Sequence of chain 1.B:
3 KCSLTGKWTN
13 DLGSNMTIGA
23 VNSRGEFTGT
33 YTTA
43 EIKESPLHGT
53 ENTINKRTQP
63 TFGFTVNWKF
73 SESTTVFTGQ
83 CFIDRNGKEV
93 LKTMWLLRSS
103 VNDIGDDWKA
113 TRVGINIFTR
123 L

Sequence of chain 2.B:
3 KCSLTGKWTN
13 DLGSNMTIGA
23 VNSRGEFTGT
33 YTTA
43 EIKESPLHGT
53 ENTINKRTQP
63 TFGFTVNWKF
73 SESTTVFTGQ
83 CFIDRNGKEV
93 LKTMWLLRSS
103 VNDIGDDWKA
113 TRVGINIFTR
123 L

This small molecule binds to this protein.
Small molecule (SMILES): O=C(O)CCCCCNC(=O)CCCC[C@@H]1SC[C@@H]2NC(=O)N[C@@H]21

Binding-site contacts:
Ligand atom C10 contacts residue TRP110 of chain 2.B at 4.3 Å (hydrophobic).
Ligand atom C2 contacts residue ASN118 of chain 1.B at 4.0 Å.
Ligand atom N4 contacts residue LEU14 of chain 1.B at 4.0 Å.
Ligand atom O23 contacts residue ARG114 of chain 1.B at 4.3 Å.
Ligand atom C5 contacts residue LEU14 of chain 1.B at 3.7 Å (hydrophobic).
Ligand atom O9 contacts residue ASN12 of chain 1.B at 3.7 Å.
Ligand atom O15 contacts residue SER73 of chain 1.B at 2.7 Å (h-bond).
Ligand atom C14 contacts residue SER73 of chain 1.B at 3.5 Å.
Ligand atom C13 contacts residue SER75 of chain 1.B at 3.9 Å.
Ligand atom O15 contacts residue SER75 of chain 1.B at 2.9 Å (h-bond).
Ligand atom C22 contacts residue LYS111 of chain 2.B at 4.1 Å.
Ligand atom C8 contacts residue TRP110 of chain 2.B at 3.8 Å (hydrophobic).
Ligand atom C22 contacts residue ARG114 of chain 1.B at 4.3 Å.
Ligand atom N1 contacts residue LEU14 of chain 1.B at 4.0 Å.
Ligand atom C14 contacts residue PHE72 of chain 1.B at 4.1 Å (hydrophobic).
Ligand atom O9 contacts residue ASN118 of chain 1.B at 3.4 Å (h-bond).
Ligand atom S7 contacts residue TRP70 of chain 1.B at 3.5 Å.
Ligand atom C10 contacts residue TRP70 of chain 1.B at 4.0 Å (hydrophobic).
Ligand atom N1 contacts residue TRP97 of chain 1.B at 3.6 Å (h-bond).
Ligand atom C12 contacts residue PHE72 of chain 1.B at 3.3 Å (hydrophobic).
Ligand atom C5 contacts residue TYR33 of chain 1.B at 3.7 Å (hydrophobic).
Ligand atom O23 contacts residue LYS111 of chain 2.B at 3.8 Å.
Ligand atom C2 contacts residue TRP97 of chain 1.B at 3.5 Å (hydrophobic).
Ligand atom C3 contacts residue TRP110 of chain 2.B at 3.7 Å (hydrophobic).
Ligand atom O9 contacts residue SER16 of chain 1.B at 3.5 Å (h-bond).
Ligand atom O9 contacts residue TYR33 of chain 1.B at 2.8 Å (h-bond).
Ligand atom C11 contacts residue TRP70 of chain 1.B at 3.4 Å (hydrophobic).
Ligand atom C5 contacts residue ASN118 of chain 1.B at 3.4 Å.
Ligand atom C13 contacts residue PHE72 of chain 1.B at 3.4 Å (hydrophobic).
Ligand atom C2 contacts residue TRP110 of chain 2.B at 4.1 Å (hydrophobic).
Ligand atom C12 contacts residue TRP70 of chain 1.B at 4.0 Å (hydrophobic).
Ligand atom N1 contacts residue ASN118 of chain 1.B at 2.7 Å (h-bond).
Ligand atom C13 contacts residue TRP70 of chain 1.B at 3.7 Å (hydrophobic).
Ligand atom O24 contacts residue ARG114 of chain 1.B at 3.8 Å.
Ligand atom C13 contacts residue SER73 of chain 1.B at 3.7 Å.
Ligand atom C6 contacts residue THR77 of chain 1.B at 4.2 Å.
Ligand atom S7 contacts residue THR77 of chain 1.B at 3.5 Å (h-bond).
Ligand atom O9 contacts residue LEU14 of chain 1.B at 3.8 Å.
Ligand atom C6 contacts residue TRP97 of chain 1.B at 3.2 Å (hydrophobic).
Ligand atom C14 contacts residue SER75 of chain 1.B at 3.6 Å.